Sequence of chain 1.C:
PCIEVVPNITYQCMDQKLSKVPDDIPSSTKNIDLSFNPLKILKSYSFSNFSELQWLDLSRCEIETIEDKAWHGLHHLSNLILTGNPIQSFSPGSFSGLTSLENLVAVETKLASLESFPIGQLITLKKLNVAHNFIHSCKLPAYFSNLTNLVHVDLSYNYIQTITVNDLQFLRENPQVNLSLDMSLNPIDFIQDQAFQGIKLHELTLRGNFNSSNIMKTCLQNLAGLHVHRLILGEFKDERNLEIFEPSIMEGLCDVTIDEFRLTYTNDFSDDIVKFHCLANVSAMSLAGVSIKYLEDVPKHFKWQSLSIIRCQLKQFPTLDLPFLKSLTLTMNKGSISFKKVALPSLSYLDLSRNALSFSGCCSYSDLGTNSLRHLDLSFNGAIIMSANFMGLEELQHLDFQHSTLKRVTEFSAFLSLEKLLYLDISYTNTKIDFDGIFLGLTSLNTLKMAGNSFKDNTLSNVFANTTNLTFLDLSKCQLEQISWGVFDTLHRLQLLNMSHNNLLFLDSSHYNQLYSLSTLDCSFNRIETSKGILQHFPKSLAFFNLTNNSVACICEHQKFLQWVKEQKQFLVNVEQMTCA

Binding-site contacts:
Ligand atom C41 contacts residue PHE49 of chain 1.D at 3.7 Å (hydrophobic).
Ligand atom C3 contacts residue SER104 of chain 1.D at 3.6 Å.
Ligand atom C29 contacts residue MYR1 of chain 1.Q at 3.5 Å.
Ligand atom C37 contacts residue LEU78 of chain 1.D at 3.7 Å (hydrophobic).
Ligand atom C31 contacts residue PRO102 of chain 1.D at 3.8 Å (hydrophobic).
Ligand atom C30 contacts residue TYR86 of chain 1.D at 3.4 Å (hydrophobic).
Ligand atom N2 contacts residue SER104 of chain 1.D at 2.7 Å (h-bond).
Ligand atom C5 contacts residue LP51 of chain 1.O at 3.3 Å.
Ligand atom N2 contacts residue LP51 of chain 1.O at 3.3 Å (h-bond).
Ligand atom C7 contacts residue SER104 of chain 1.D at 3.7 Å.
Ligand atom C29 contacts residue PRO102 of chain 1.D at 3.7 Å (hydrophobic).
Ligand atom C2 contacts residue SER104 of chain 1.D at 3.5 Å.
Ligand atom C40 contacts residue LEU58 of chain 1.D at 3.8 Å (hydrophobic).
Ligand atom C17 contacts residue DAO1 of chain 1.P at 3.7 Å.
Ligand atom C23 contacts residue VAL45 of chain 1.D at 3.8 Å (hydrophobic).
Ligand atom C31 contacts residue MYR1 of chain 1.Q at 3.8 Å.
Ligand atom O44 contacts residue DAO1 of chain 1.P at 1.4 Å.
Ligand atom C38 contacts residue MYR1 of chain 1.Q at 3.7 Å.
Ligand atom C41 contacts residue PHE88 of chain 1.D at 3.6 Å (hydrophobic).
Ligand atom O43 contacts residue MYR1 of chain 1.Q at 1.5 Å.
Ligand atom C19 contacts residue MYR1 of chain 1.Q at 3.8 Å.
Ligand atom C8 contacts residue LP51 of chain 1.O at 3.3 Å.
Ligand atom C29 contacts residue TYR86 of chain 1.D at 3.4 Å (hydrophobic).
Ligand atom O5 contacts residue LP51 of chain 1.O at 1.9 Å (h-bond).
Ligand atom C1 contacts residue SER104 of chain 1.D at 3.6 Å.
Ligand atom O42 contacts residue SER104 of chain 1.D at 3.1 Å (h-bond).
Ligand atom C8 contacts residue DAO1 of chain 1.P at 3.7 Å.
Ligand atom C31 contacts residue PHE103 of chain 1.D at 3.7 Å (hydrophobic).
Ligand atom C1 contacts residue LP51 of chain 1.O at 1.4 Å.
Ligand atom C22 contacts residue ILE36 of chain 1.D at 3.7 Å (hydrophobic).
Ligand atom C8 contacts residue SER104 of chain 1.D at 3.6 Å.
Ligand atom C30 contacts residue MYR1 of chain 1.Q at 2.6 Å.
Ligand atom C24 contacts residue ILE36 of chain 1.D at 3.5 Å (hydrophobic).
Ligand atom O46 contacts residue LYS242 of chain 1.C at 2.5 Å (salt-bridge).
Ligand atom C16 contacts residue DAO1 of chain 1.P at 2.8 Å.
Ligand atom C41 contacts residue LEU58 of chain 1.D at 3.6 Å (hydrophobic).
Ligand atom O42 contacts residue PHE103 of chain 1.D at 3.3 Å.
Ligand atom P45 contacts residue LYS242 of chain 1.C at 3.6 Å.
Ligand atom C2 contacts residue LP51 of chain 1.O at 2.7 Å.
Ligand atom O7 contacts residue DAO1 of chain 1.P at 3.6 Å.

Sequence of chain 1.D:
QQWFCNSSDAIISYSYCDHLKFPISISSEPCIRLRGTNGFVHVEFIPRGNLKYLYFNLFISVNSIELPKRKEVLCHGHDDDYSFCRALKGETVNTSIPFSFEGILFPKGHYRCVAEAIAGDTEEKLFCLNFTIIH

A protein and the small-molecule ligand that binds it are described below.
Small molecule (SMILES): CCCCCCCCCCC[C@@H](O)CC(=O)N[C@@H]1[C@@H](OC(=O)C[C@H](O)CCCCCCCCCCC)[C@H](OP(=O)(O)O)[C@@H](CO)O[C@H]1O